A small-molecule ligand and the protein it binds are described below.
Small molecule (SMILES): CCOC(=O)c1ccc2n[nH]cc2c1

Binding-site contacts:
Ligand atom C14 contacts residue ASN160 of chain 1.A at 3.4 Å.
Ligand atom C13 contacts residue VAL47 of chain 1.A at 4.0 Å (hydrophobic).
Ligand atom C2 contacts residue VAL47 of chain 1.A at 4.3 Å (hydrophobic).
Ligand atom C2 contacts residue LEU39 of chain 1.A at 4.3 Å (hydrophobic).
Ligand atom C5 contacts residue MET111 of chain 1.A at 4.2 Å (hydrophobic).
Ligand atom C4 contacts residue LEU162 of chain 1.A at 3.8 Å (hydrophobic).
Ligand atom C9 contacts residue ALA60 of chain 1.A at 4.0 Å (hydrophobic).
Ligand atom N7 contacts residue HIS110 of chain 1.A at 3.8 Å.
Ligand atom C5 contacts residue MET108 of chain 1.A at 4.1 Å (hydrophobic).
Ligand atom O12 contacts residue GLY40 of chain 1.A at 3.9 Å.
Ligand atom C14 contacts residue ASN43 of chain 1.A at 3.3 Å.
Ligand atom C8 contacts residue LEU39 of chain 1.A at 4.0 Å (hydrophobic).
Ligand atom C13 contacts residue ASN43 of chain 1.A at 4.2 Å.
Ligand atom C3 contacts residue VAL47 of chain 1.A at 3.9 Å (hydrophobic).
Ligand atom C10 contacts residue VAL47 of chain 1.A at 3.8 Å (hydrophobic).
Ligand atom O11 contacts residue VAL47 of chain 1.A at 3.8 Å.
Ligand atom N7 contacts residue GLU109 of chain 1.A at 4.2 Å.
Ligand atom C8 contacts residue LEU162 of chain 1.A at 4.1 Å (hydrophobic).
Ligand atom N6 contacts residue MET111 of chain 1.A at 3.0 Å (h-bond).
Ligand atom N7 contacts residue MET111 of chain 1.A at 3.0 Å (h-bond).
Ligand atom C5 contacts residue ALA60 of chain 1.A at 3.5 Å (hydrophobic).
Ligand atom C14 contacts residue SER159 of chain 1.A at 4.0 Å.
Ligand atom C9 contacts residue LEU162 of chain 1.A at 3.6 Å (hydrophobic).
Ligand atom N6 contacts residue GLU109 of chain 1.A at 2.9 Å (salt-bridge).
Ligand atom O12 contacts residue VAL47 of chain 1.A at 3.8 Å.
Ligand atom C13 contacts residue ASP173 of chain 1.A at 3.3 Å.
Ligand atom C8 contacts residue MET111 of chain 1.A at 4.2 Å (hydrophobic).
Ligand atom C5 contacts residue LEU162 of chain 1.A at 3.8 Å (hydrophobic).
Ligand atom C3 contacts residue LEU162 of chain 1.A at 4.1 Å (hydrophobic).
Ligand atom C5 contacts residue GLU109 of chain 1.A at 3.2 Å.
Ligand atom C14 contacts residue CYS172 of chain 1.A at 4.2 Å (hydrophobic).
Ligand atom C4 contacts residue VAL47 of chain 1.A at 4.1 Å (hydrophobic).
Ligand atom N6 contacts residue HIS110 of chain 1.A at 3.4 Å.
Ligand atom C2 contacts residue LEU162 of chain 1.A at 4.0 Å (hydrophobic).
Ligand atom N7 contacts residue ALA60 of chain 1.A at 4.2 Å.
Ligand atom O11 contacts residue CYS172 of chain 1.A at 4.2 Å.
Ligand atom C14 contacts residue ASP173 of chain 1.A at 3.2 Å.
Ligand atom C1 contacts residue LEU39 of chain 1.A at 3.8 Å (hydrophobic).
Ligand atom N6 contacts residue ALA60 of chain 1.A at 3.7 Å.
Ligand atom C1 contacts residue LEU162 of chain 1.A at 4.1 Å (hydrophobic).

Sequence of chain 1.A:
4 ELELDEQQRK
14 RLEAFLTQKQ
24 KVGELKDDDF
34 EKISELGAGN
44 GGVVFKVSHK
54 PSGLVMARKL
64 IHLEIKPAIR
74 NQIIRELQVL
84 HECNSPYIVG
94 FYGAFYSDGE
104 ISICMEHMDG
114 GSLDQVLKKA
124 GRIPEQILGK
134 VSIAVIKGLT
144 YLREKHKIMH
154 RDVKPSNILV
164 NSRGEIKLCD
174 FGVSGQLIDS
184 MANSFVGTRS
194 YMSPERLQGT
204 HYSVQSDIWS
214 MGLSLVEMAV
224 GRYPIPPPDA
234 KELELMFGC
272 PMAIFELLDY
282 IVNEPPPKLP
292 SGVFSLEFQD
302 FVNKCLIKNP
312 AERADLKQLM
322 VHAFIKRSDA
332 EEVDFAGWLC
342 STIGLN